Binding-site contacts:
Ligand atom C24 contacts residue ASN33 of chain 1.A at 3.4 Å.
Ligand atom N17 contacts residue PRO66 of chain 1.A at 3.6 Å.
Ligand atom C5 contacts residue ASN33 of chain 1.A at 3.4 Å.
Ligand atom C20 contacts residue GLU37 of chain 1.A at 3.4 Å.
Ligand atom C2 contacts residue ASP60 of chain 1.A at 3.7 Å.
Ligand atom F30 contacts residue ASN33 of chain 1.A at 3.8 Å.
Ligand atom N10 contacts residue GLU37 of chain 1.A at 3.7 Å.
Ligand atom C15 contacts residue ARG63 of chain 1.A at 3.7 Å.
Ligand atom C32 contacts residue THR152 of chain 1.A at 3.6 Å.
Ligand atom C1 contacts residue VAL154 of chain 1.A at 3.7 Å (hydrophobic).
Ligand atom N9 contacts residue ASP60 of chain 1.A at 2.7 Å (salt-bridge).
Ligand atom C18 contacts residue ARG63 of chain 1.A at 3.6 Å.
Ligand atom C7 contacts residue ILE65 of chain 1.A at 3.5 Å (hydrophobic).
Ligand atom C6 contacts residue ASN33 of chain 1.A at 3.3 Å.
Ligand atom N19 contacts residue ARG63 of chain 1.A at 3.2 Å (salt-bridge).
Ligand atom C16 contacts residue ARG63 of chain 1.A at 3.6 Å.
Ligand atom C23 contacts residue ASN33 of chain 1.A at 3.3 Å.
Ligand atom C32 contacts residue VAL58 of chain 1.A at 3.2 Å (hydrophobic).
Ligand atom N9 contacts residue THR152 of chain 1.A at 3.4 Å.
Ligand atom C5 contacts residue ILE65 of chain 1.A at 3.7 Å (hydrophobic).
Ligand atom F30 contacts residue VAL107 of chain 1.A at 3.2 Å.
Ligand atom N31 contacts residue THR152 of chain 1.A at 3.8 Å.
Ligand atom C15 contacts residue GLU37 of chain 1.A at 3.4 Å.
Ligand atom C16 contacts residue PRO66 of chain 1.A at 3.7 Å (hydrophobic).
Ligand atom F30 contacts residue VAL154 of chain 1.A at 3.8 Å.
Ligand atom C16 contacts residue GLY64 of chain 1.A at 3.3 Å.
Ligand atom C3 contacts residue ASP60 of chain 1.A at 3.5 Å.
Ligand atom C4 contacts residue ASN33 of chain 1.A at 3.7 Å.
Ligand atom C8 contacts residue THR152 of chain 1.A at 3.6 Å.
Ligand atom C8 contacts residue ASP60 of chain 1.A at 3.8 Å.
Ligand atom C11 contacts residue GLU37 of chain 1.A at 3.7 Å.
Ligand atom C13 contacts residue ILE65 of chain 1.A at 3.4 Å (hydrophobic).
Ligand atom C2 contacts residue THR152 of chain 1.A at 3.5 Å.
Ligand atom C20 contacts residue ARG63 of chain 1.A at 3.2 Å.
Ligand atom N29 contacts residue ASN33 of chain 1.A at 3.1 Å (h-bond).
Ligand atom C1 contacts residue ASN33 of chain 1.A at 3.6 Å.
Ligand atom C3 contacts residue THR152 of chain 1.A at 3.5 Å.
Ligand atom O14 contacts residue GLU37 of chain 1.A at 3.0 Å (salt-bridge).
Ligand atom N31 contacts residue ASP60 of chain 1.A at 2.9 Å (salt-bridge).
Ligand atom C26 contacts residue ILE81 of chain 1.A at 3.8 Å (hydrophobic).

The small molecule below binds the protein below.
Small molecule (SMILES): CNc1cc(F)cc2c1[nH]c1nc(Oc3cnc(C)nc3)nc(N3C[C@H]4CCN[C@H]4C3)c12

Sequence of chain 1.A:
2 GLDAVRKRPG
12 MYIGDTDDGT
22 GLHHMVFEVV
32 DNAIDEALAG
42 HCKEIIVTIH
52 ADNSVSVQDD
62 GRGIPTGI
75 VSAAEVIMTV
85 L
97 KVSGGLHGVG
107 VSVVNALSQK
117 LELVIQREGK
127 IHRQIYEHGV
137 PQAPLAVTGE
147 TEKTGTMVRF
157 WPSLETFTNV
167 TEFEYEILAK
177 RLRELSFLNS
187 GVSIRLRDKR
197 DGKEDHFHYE